Sequence of chain 1.A:
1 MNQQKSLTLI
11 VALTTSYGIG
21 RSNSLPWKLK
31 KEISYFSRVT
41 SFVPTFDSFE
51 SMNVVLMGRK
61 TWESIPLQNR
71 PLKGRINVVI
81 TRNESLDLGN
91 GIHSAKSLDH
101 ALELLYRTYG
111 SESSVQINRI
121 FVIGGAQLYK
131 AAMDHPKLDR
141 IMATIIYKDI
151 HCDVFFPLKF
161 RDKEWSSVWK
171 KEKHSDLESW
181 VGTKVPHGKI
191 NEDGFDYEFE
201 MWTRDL

A protein and the small-molecule ligand that binds it are described below.
Small molecule (SMILES): CN(c1ccccc1)c1cnc2nc(N)nc(N)c2c1

Binding-site contacts:
Ligand atom CAJ contacts residue ILE33 of chain 1.A at 3.3 Å (hydrophobic).
Ligand atom C2 contacts residue PHE36 of chain 1.A at 3.6 Å (hydrophobic).
Ligand atom NAD contacts residue GLU32 of chain 1.A at 2.8 Å (salt-bridge).
Ligand atom NAE contacts residue ILE10 of chain 1.A at 2.9 Å (h-bond).
Ligand atom CAF contacts residue LEU72 of chain 1.A at 3.9 Å (hydrophobic).
Ligand atom CAC contacts residue THR61 of chain 1.A at 3.9 Å.
Ligand atom N3 contacts residue PHE36 of chain 1.A at 3.7 Å.
Ligand atom NAE contacts residue ILE123 of chain 1.A at 2.7 Å (h-bond).
Ligand atom NAL contacts residue ILE33 of chain 1.A at 3.6 Å.
Ligand atom N1 contacts residue ILE10 of chain 1.A at 3.4 Å (h-bond).
Ligand atom C4 contacts residue GLU32 of chain 1.A at 3.6 Å.
Ligand atom CAJ contacts residue LEU25 of chain 1.A at 3.4 Å (hydrophobic).
Ligand atom NAE contacts residue NDP1 of chain 1.B at 3.6 Å.
Ligand atom NAD contacts residue VAL11 of chain 1.A at 3.5 Å.
Ligand atom C2 contacts residue VAL11 of chain 1.A at 3.8 Å (hydrophobic).
Ligand atom CAC contacts residue NDP1 of chain 1.B at 3.7 Å.
Ligand atom C5 contacts residue PHE36 of chain 1.A at 3.4 Å (hydrophobic).
Ligand atom NAD contacts residue ALA12 of chain 1.A at 3.6 Å.
Ligand atom CAQ contacts residue ILE65 of chain 1.A at 3.9 Å (hydrophobic).
Ligand atom NAL contacts residue GLU32 of chain 1.A at 3.5 Å (salt-bridge).
Ligand atom NAD contacts residue THR144 of chain 1.A at 3.6 Å.
Ligand atom N1 contacts residue PHE36 of chain 1.A at 3.4 Å.
Ligand atom C2 contacts residue ALA12 of chain 1.A at 3.8 Å (hydrophobic).
Ligand atom C4 contacts residue PHE36 of chain 1.A at 3.6 Å (hydrophobic).
Ligand atom NAD contacts residue ILE10 of chain 1.A at 3.9 Å.
Ligand atom C6 contacts residue NDP1 of chain 1.B at 3.4 Å.
Ligand atom C5 contacts residue NDP1 of chain 1.B at 3.7 Å.
Ligand atom C2 contacts residue GLU32 of chain 1.A at 3.7 Å.
Ligand atom CAG contacts residue PRO66 of chain 1.A at 3.8 Å (hydrophobic).
Ligand atom N3 contacts residue GLU32 of chain 1.A at 2.8 Å (salt-bridge).
Ligand atom CAK contacts residue NDP1 of chain 1.B at 3.7 Å.
Ligand atom NAE contacts residue TYR129 of chain 1.A at 3.3 Å (h-bond).
Ligand atom N1 contacts residue ALA12 of chain 1.A at 3.8 Å.
Ligand atom C6 contacts residue ILE123 of chain 1.A at 4.0 Å (hydrophobic).
Ligand atom NAE contacts residue PHE36 of chain 1.A at 3.5 Å.
Ligand atom CAK contacts residue PHE36 of chain 1.A at 3.9 Å (hydrophobic).
Ligand atom C6 contacts residue PHE36 of chain 1.A at 3.3 Å (hydrophobic).
Ligand atom N1 contacts residue NDP1 of chain 1.B at 3.6 Å (h-bond).
Ligand atom C6 contacts residue ILE10 of chain 1.A at 3.6 Å (hydrophobic).
Ligand atom N1 contacts residue VAL11 of chain 1.A at 3.4 Å.